Sequence of chain 1.B:
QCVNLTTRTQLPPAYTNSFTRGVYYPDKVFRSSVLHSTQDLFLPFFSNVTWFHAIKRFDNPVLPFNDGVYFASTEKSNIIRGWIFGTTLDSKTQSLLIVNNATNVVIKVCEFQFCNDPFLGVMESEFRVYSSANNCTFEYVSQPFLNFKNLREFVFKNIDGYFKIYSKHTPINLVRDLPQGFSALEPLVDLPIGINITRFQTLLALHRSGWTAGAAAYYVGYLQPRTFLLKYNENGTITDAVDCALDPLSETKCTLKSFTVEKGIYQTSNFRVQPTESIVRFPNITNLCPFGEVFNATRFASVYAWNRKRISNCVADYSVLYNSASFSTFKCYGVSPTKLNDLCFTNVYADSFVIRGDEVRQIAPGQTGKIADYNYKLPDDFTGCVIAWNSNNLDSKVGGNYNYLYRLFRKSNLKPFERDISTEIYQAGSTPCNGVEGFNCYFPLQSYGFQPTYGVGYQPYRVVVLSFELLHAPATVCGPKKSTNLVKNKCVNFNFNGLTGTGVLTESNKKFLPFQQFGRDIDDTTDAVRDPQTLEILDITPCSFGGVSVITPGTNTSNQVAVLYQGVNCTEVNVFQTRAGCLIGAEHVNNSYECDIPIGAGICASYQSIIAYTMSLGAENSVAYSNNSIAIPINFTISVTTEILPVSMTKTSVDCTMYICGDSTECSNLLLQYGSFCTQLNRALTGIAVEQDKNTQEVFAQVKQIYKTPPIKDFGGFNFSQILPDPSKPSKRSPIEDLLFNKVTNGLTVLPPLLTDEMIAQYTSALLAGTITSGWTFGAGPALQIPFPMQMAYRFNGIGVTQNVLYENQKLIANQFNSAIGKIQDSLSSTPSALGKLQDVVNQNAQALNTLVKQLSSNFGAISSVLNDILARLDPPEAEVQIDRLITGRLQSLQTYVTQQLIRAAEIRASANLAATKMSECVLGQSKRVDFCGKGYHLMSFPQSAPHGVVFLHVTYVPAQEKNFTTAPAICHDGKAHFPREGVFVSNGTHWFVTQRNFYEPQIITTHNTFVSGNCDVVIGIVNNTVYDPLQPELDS

The small molecule below binds the protein below.
Small molecule (SMILES): CC(=O)N[C@@H]1[C@@H](O)[C@H](O)[C@@H](CO)O[C@H]1O

Binding-site contacts:
Ligand atom N2 contacts residue ASN331 of chain 1.B at 2.9 Å (h-bond).
Ligand atom C1 contacts residue ASN331 of chain 1.B at 1.4 Å.
Ligand atom O4 contacts residue GLN580 of chain 1.B at 4.3 Å.
Ligand atom O7 contacts residue ASN331 of chain 1.B at 3.3 Å (h-bond).
Ligand atom O5 contacts residue ASN331 of chain 1.B at 2.4 Å (h-bond).
Ligand atom O6 contacts residue ASN331 of chain 1.B at 4.2 Å.
Ligand atom O6 contacts residue GLN580 of chain 1.B at 4.5 Å.
Ligand atom C3 contacts residue GLN580 of chain 1.B at 3.8 Å.
Ligand atom O3 contacts residue GLN580 of chain 1.B at 3.8 Å.
Ligand atom C3 contacts residue ASN331 of chain 1.B at 3.8 Å.
Ligand atom C5 contacts residue GLN580 of chain 1.B at 4.0 Å.
Ligand atom C6 contacts residue PRO579 of chain 1.B at 3.7 Å (hydrophobic).
Ligand atom C6 contacts residue GLN580 of chain 1.B at 4.3 Å.
Ligand atom C1 contacts residue GLN580 of chain 1.B at 4.3 Å.
Ligand atom C4 contacts residue GLN580 of chain 1.B at 3.3 Å.
Ligand atom O5 contacts residue PRO579 of chain 1.B at 4.2 Å.
Ligand atom O5 contacts residue GLN580 of chain 1.B at 3.9 Å.
Ligand atom O6 contacts residue PRO579 of chain 1.B at 2.8 Å (h-bond).
Ligand atom C4 contacts residue ASN331 of chain 1.B at 4.2 Å.
Ligand atom C5 contacts residue ASN331 of chain 1.B at 3.7 Å.
Ligand atom C2 contacts residue ASN331 of chain 1.B at 2.5 Å.
Ligand atom C8 contacts residue ASN331 of chain 1.B at 4.4 Å.
Ligand atom C2 contacts residue GLN580 of chain 1.B at 3.7 Å.
Ligand atom C7 contacts residue ASN331 of chain 1.B at 3.3 Å.